A small-molecule ligand and the protein it binds are described below.
Small molecule (SMILES): CC(=O)N[C@H]1[C@H](O[C@H]2[C@H](O)[C@@H](NC(C)=O)CO[C@@H]2CO)O[C@H](CO)[C@@H](O[C@@H]2O[C@H](CO)[C@@H](O)[C@H](O[C@H]3O[C@H](CO)[C@@H](O)[C@H](O)[C@@H]3O)[C@@H]2O)[C@@H]1O

Binding-site contacts:
Ligand atom C1 contacts residue LEU108 of chain 27.E at 3.9 Å (hydrophobic).
Ligand atom C3 contacts residue LEU108 of chain 27.E at 3.5 Å (hydrophobic).
Ligand atom C7 contacts residue ASN44 of chain 27.E at 3.4 Å.
Ligand atom O7 contacts residue ASN44 of chain 27.E at 3.7 Å.
Ligand atom C8 contacts residue THR146 of chain 27.E at 4.1 Å.
Ligand atom C6 contacts residue GLU55 of chain 16.E at 3.5 Å.
Ligand atom O6 contacts residue VAL45 of chain 27.E at 3.9 Å.
Ligand atom O7 contacts residue LEU108 of chain 27.E at 3.7 Å.
Ligand atom C8 contacts residue LEU108 of chain 27.E at 3.7 Å (hydrophobic).
Ligand atom O7 contacts residue THR146 of chain 27.E at 3.3 Å.
Ligand atom C5 contacts residue ASN44 of chain 27.E at 3.7 Å.
Ligand atom O3 contacts residue LEU108 of chain 27.E at 4.0 Å.
Ligand atom C5 contacts residue ARG110 of chain 27.E at 4.4 Å.
Ligand atom C4 contacts residue ASN44 of chain 27.E at 4.3 Å.
Ligand atom O5 contacts residue ASN44 of chain 27.E at 2.4 Å (h-bond).
Ligand atom C8 contacts residue ASN44 of chain 27.E at 4.5 Å.
Ligand atom C6 contacts residue ARG110 of chain 27.E at 3.5 Å.
Ligand atom C7 contacts residue THR146 of chain 27.E at 4.2 Å.
Ligand atom C7 contacts residue LEU108 of chain 27.E at 3.6 Å (hydrophobic).
Ligand atom C1 contacts residue ASN44 of chain 27.E at 1.4 Å.
Ligand atom O6 contacts residue ARG110 of chain 27.E at 2.9 Å (salt-bridge).
Ligand atom N2 contacts residue ILE109 of chain 27.E at 4.5 Å.
Ligand atom C8 contacts residue VAL62 of chain 27.E at 3.8 Å (hydrophobic).
Ligand atom C8 contacts residue ILE109 of chain 27.E at 3.8 Å (hydrophobic).
Ligand atom C2 contacts residue ASN44 of chain 27.E at 2.5 Å.
Ligand atom N2 contacts residue ASN44 of chain 27.E at 2.9 Å (h-bond).
Ligand atom O6 contacts residue GLU55 of chain 16.E at 3.7 Å.
Ligand atom C3 contacts residue ASN44 of chain 27.E at 3.8 Å.
Ligand atom C2 contacts residue LEU108 of chain 27.E at 3.5 Å (hydrophobic).
Ligand atom N2 contacts residue LEU108 of chain 27.E at 2.7 Å (h-bond).

Sequence of chain 16.E:
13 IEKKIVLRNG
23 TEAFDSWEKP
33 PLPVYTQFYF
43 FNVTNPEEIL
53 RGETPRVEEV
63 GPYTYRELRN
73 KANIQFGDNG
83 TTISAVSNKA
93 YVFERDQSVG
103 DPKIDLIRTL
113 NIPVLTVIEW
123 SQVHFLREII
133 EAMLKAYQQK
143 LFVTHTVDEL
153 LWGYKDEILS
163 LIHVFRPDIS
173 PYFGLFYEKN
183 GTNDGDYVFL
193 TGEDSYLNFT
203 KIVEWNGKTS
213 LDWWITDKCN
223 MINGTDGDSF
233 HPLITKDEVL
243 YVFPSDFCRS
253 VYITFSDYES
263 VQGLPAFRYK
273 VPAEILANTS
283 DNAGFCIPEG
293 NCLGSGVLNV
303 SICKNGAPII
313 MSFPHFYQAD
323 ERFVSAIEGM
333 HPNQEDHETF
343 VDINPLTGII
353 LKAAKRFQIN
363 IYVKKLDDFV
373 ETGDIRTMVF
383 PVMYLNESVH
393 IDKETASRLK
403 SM

Sequence of chain 27.E:
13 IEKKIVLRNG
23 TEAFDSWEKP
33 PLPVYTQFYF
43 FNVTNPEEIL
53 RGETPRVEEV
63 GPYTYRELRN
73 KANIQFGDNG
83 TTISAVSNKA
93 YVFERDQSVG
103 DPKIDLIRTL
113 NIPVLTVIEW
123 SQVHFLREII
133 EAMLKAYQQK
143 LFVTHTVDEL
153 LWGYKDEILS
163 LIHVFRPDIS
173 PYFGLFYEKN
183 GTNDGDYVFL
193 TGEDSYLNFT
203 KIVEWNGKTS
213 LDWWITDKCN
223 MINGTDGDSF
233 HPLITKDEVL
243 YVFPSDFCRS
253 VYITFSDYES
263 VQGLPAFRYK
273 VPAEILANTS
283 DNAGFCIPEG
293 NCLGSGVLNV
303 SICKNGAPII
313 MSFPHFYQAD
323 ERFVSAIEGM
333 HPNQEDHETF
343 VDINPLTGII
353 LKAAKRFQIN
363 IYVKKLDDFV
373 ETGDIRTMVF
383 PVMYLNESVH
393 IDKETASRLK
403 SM